Binding-site contacts:
Ligand atom C1B contacts residue TYR128 of chain 13.A at 3.7 Å (hydrophobic).
Ligand atom C3B contacts residue VAL188 of chain 13.A at 3.5 Å (hydrophobic).
Ligand atom C5C contacts residue VAL191 of chain 13.A at 3.7 Å (hydrophobic).
Ligand atom CM1 contacts residue SER175 of chain 13.A at 3.9 Å.
Ligand atom O1B contacts residue TYR128 of chain 13.A at 3.4 Å (h-bond).
Ligand atom C6B contacts residue TYR128 of chain 13.A at 3.4 Å (hydrophobic).
Ligand atom O1A contacts residue PHE186 of chain 13.A at 3.2 Å.
Ligand atom C4B contacts residue PHE186 of chain 13.A at 3.9 Å (hydrophobic).
Ligand atom CM1 contacts residue VAL176 of chain 13.A at 3.4 Å (hydrophobic).
Ligand atom C4C contacts residue VAL191 of chain 13.A at 3.3 Å (hydrophobic).
Ligand atom C1B contacts residue VAL188 of chain 13.A at 3.7 Å (hydrophobic).
Ligand atom C5B contacts residue PHE186 of chain 13.A at 3.9 Å (hydrophobic).
Ligand atom C2B contacts residue VAL188 of chain 13.A at 3.3 Å (hydrophobic).
Ligand atom C5B contacts residue MET224 of chain 13.A at 3.2 Å (hydrophobic).
Ligand atom C4 contacts residue LEU106 of chain 13.A at 3.6 Å (hydrophobic).
Ligand atom N3A contacts residue PRO174 of chain 13.A at 3.9 Å.
Ligand atom C5 contacts residue LEU106 of chain 13.A at 3.8 Å (hydrophobic).
Ligand atom C2C contacts residue TYR197 of chain 13.A at 3.8 Å (hydrophobic).
Ligand atom C2A contacts residue TYR152 of chain 13.A at 3.8 Å (hydrophobic).
Ligand atom C5A contacts residue VAL176 of chain 13.A at 3.8 Å (hydrophobic).
Ligand atom C1C contacts residue LEU106 of chain 13.A at 3.6 Å (hydrophobic).
Ligand atom C4C contacts residue TYR197 of chain 13.A at 4.0 Å (hydrophobic).
Ligand atom C5A contacts residue PHE186 of chain 13.A at 3.7 Å (hydrophobic).
Ligand atom C4 contacts residue PHE124 of chain 13.A at 3.9 Å (hydrophobic).
Ligand atom CM1 contacts residue PRO174 of chain 13.A at 3.8 Å (hydrophobic).
Ligand atom C4A contacts residue PRO174 of chain 13.A at 3.4 Å (hydrophobic).
Ligand atom C6B contacts residue MET224 of chain 13.A at 3.6 Å (hydrophobic).
Ligand atom C2A contacts residue PHE186 of chain 13.A at 3.6 Å (hydrophobic).
Ligand atom C4B contacts residue TYR152 of chain 13.A at 4.0 Å (hydrophobic).
Ligand atom C6B contacts residue ILE104 of chain 13.A at 3.6 Å (hydrophobic).
Ligand atom CM1 contacts residue LEU14 of chain 14.C at 3.3 Å (hydrophobic).
Ligand atom C4 contacts residue TYR197 of chain 13.A at 3.9 Å (hydrophobic).
Ligand atom C3C contacts residue TYR128 of chain 13.A at 3.3 Å (hydrophobic).
Ligand atom N2 contacts residue ASN219 of chain 13.A at 3.0 Å (h-bond).
Ligand atom O1 contacts residue ASN219 of chain 13.A at 3.9 Å.
Ligand atom C1B contacts residue ILE104 of chain 13.A at 4.0 Å (hydrophobic).
Ligand atom N3A contacts residue ALA24 of chain 13.C at 3.9 Å.
Ligand atom C3 contacts residue ASN219 of chain 13.A at 3.9 Å.
Ligand atom N3A contacts residue TYR152 of chain 13.A at 3.6 Å.
Ligand atom C3B contacts residue TYR152 of chain 13.A at 3.6 Å (hydrophobic).

The small molecule below binds the protein below.
Small molecule (SMILES): Cc1cc(CCCCCOc2ccc(C3=N[C@@H](C)CO3)cc2)on1

Sequence of chain 13.C:
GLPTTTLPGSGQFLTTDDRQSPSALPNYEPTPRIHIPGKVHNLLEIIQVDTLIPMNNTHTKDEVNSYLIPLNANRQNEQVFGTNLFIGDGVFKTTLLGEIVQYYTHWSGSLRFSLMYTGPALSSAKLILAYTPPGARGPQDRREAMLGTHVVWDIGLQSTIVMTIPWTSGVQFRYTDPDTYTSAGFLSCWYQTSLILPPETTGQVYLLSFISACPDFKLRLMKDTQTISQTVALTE

Sequence of chain 14.C:
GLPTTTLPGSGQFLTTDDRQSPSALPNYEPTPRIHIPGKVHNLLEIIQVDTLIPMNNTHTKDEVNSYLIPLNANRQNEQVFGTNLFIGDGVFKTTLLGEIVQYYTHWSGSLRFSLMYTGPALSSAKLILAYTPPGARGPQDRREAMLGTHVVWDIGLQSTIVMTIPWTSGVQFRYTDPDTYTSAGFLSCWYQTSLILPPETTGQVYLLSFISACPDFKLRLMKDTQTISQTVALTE

Sequence of chain 13.A:
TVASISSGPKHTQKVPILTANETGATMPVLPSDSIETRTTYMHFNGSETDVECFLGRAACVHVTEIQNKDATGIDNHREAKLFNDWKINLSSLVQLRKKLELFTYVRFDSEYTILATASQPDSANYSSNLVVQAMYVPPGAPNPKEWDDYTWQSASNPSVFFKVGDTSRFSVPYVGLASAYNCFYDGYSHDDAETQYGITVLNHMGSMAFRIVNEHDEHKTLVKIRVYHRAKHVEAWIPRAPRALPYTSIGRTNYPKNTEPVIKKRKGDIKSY